Sequence of chain 1.G:
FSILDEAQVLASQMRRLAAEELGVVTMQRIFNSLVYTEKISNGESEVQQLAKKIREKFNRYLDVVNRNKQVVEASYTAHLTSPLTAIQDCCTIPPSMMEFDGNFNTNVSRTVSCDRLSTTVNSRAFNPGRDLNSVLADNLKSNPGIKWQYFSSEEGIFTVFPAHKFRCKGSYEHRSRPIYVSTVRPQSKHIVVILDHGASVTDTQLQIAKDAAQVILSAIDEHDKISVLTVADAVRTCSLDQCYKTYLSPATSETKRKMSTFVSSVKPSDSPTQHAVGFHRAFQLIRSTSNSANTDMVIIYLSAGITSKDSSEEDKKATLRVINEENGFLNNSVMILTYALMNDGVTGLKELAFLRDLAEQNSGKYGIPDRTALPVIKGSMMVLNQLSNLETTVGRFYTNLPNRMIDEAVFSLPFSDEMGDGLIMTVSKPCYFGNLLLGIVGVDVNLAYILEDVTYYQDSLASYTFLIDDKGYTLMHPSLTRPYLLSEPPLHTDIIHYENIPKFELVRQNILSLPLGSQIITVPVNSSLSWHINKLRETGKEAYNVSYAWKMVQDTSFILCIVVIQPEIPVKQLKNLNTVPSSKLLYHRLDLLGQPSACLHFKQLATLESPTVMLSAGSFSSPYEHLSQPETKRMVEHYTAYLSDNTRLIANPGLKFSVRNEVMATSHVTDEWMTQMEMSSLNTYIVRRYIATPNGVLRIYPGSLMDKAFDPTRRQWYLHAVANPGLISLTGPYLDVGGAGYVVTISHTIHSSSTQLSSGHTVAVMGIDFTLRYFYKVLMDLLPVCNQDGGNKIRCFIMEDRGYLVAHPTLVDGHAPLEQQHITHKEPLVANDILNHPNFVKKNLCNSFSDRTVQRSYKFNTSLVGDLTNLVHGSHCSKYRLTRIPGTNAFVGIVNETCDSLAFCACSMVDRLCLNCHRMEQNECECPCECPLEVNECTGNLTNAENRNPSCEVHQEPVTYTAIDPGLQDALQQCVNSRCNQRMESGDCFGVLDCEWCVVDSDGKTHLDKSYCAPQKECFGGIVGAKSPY

This small molecule binds to this protein.
Small molecule (SMILES): CC(=O)N[C@@H]1[C@@H](O)[C@H](O)[C@@H](CO)O[C@H]1O

Binding-site contacts:
Ligand atom N2 contacts residue ASN954 of chain 1.G at 2.8 Å (h-bond).
Ligand atom C4 contacts residue ASN954 of chain 1.G at 4.3 Å.
Ligand atom C3 contacts residue ASN954 of chain 1.G at 3.8 Å.
Ligand atom C1 contacts residue ASN954 of chain 1.G at 1.4 Å.
Ligand atom C8 contacts residue ASN954 of chain 1.G at 3.9 Å.
Ligand atom C5 contacts residue ASN954 of chain 1.G at 3.7 Å.
Ligand atom O5 contacts residue THR956 of chain 1.G at 3.9 Å.
Ligand atom O7 contacts residue LYS937 of chain 1.G at 4.1 Å.
Ligand atom O7 contacts residue ASN954 of chain 1.G at 4.4 Å.
Ligand atom C2 contacts residue ASN954 of chain 1.G at 2.5 Å.
Ligand atom O5 contacts residue ASN954 of chain 1.G at 2.4 Å (h-bond).
Ligand atom O6 contacts residue THR956 of chain 1.G at 4.0 Å.
Ligand atom C7 contacts residue ASN954 of chain 1.G at 3.5 Å.
Ligand atom C6 contacts residue ASN954 of chain 1.G at 4.4 Å.